The protein below binds the small molecule below.
Small molecule (SMILES): Nc1ncnc2c1ncn2[C@@H]1O[C@H](CO[P](=O)(O)O[P](=O)(O)OC[C@H]2O[C@@H](O)[C@H](O)[C@@H]2O)[C@@H](O)[C@H]1O

Binding-site contacts:
Ligand atom O2' contacts residue TRP1264 of chain 1.C at 3.3 Å.
Ligand atom O5D contacts residue ARG1360 of chain 1.C at 3.3 Å (salt-bridge).
Ligand atom N3 contacts residue TRP1264 of chain 1.C at 3.4 Å.
Ligand atom O2D contacts residue ASP1330 of chain 1.C at 3.0 Å (salt-bridge).
Ligand atom O1A contacts residue MG1 of chain 1.Z at 2.2 Å.
Ligand atom N6 contacts residue PHE1372 of chain 1.C at 3.7 Å.
Ligand atom N1 contacts residue GLY1321 of chain 1.C at 3.1 Å (h-bond).
Ligand atom O4D contacts residue PHE1476 of chain 1.C at 3.4 Å.
Ligand atom O3D contacts residue ALA1328 of chain 1.C at 3.6 Å.
Ligand atom O2A contacts residue MG1 of chain 1.AA at 2.7 Å.
Ligand atom N9 contacts residue TRP1264 of chain 1.C at 3.5 Å.
Ligand atom O5D contacts residue GLY1370 of chain 1.C at 3.1 Å (h-bond).
Ligand atom O2A contacts residue PHE1372 of chain 1.C at 3.0 Å (h-bond).
Ligand atom O1B contacts residue ARG1360 of chain 1.C at 3.3 Å (salt-bridge).
Ligand atom O2B contacts residue MG1 of chain 1.Y at 2.2 Å.
Ligand atom O3A contacts residue GLY1371 of chain 1.C at 3.2 Å.
Ligand atom C2 contacts residue GLY1321 of chain 1.C at 3.5 Å.
Ligand atom PA contacts residue MG1 of chain 1.Y at 3.4 Å.
Ligand atom PA contacts residue GLY1371 of chain 1.C at 3.6 Å.
Ligand atom C2 contacts residue LEU1319 of chain 1.C at 3.5 Å (hydrophobic).
Ligand atom O2A contacts residue GLY1371 of chain 1.C at 3.5 Å.
Ligand atom O3D contacts residue ASP1330 of chain 1.C at 2.8 Å (salt-bridge).
Ligand atom PA contacts residue MG1 of chain 1.AA at 3.0 Å.
Ligand atom N6 contacts residue ASN1326 of chain 1.C at 2.8 Å (h-bond).
Ligand atom O3D contacts residue GLY1371 of chain 1.C at 2.9 Å (h-bond).
Ligand atom O1A contacts residue GLY1370 of chain 1.C at 3.6 Å (h-bond).
Ligand atom O3D contacts residue GLY1370 of chain 1.C at 3.2 Å.
Ligand atom O3A contacts residue PHE1372 of chain 1.C at 3.4 Å.
Ligand atom O1D contacts residue PHE1476 of chain 1.C at 3.3 Å.
Ligand atom C5 contacts residue TRP1264 of chain 1.C at 3.6 Å (hydrophobic).
Ligand atom O1A contacts residue MG1 of chain 1.Y at 2.2 Å.
Ligand atom O1B contacts residue PHE1372 of chain 1.C at 3.6 Å.
Ligand atom O5' contacts residue MG1 of chain 1.Z at 3.3 Å.
Ligand atom C6 contacts residue PHE1372 of chain 1.C at 3.6 Å (hydrophobic).
Ligand atom O5' contacts residue MG1 of chain 1.AA at 3.3 Å.
Ligand atom O1A contacts residue MG1 of chain 1.AA at 3.1 Å.
Ligand atom PB contacts residue MG1 of chain 1.Y at 3.5 Å.
Ligand atom O5D contacts residue GLY1371 of chain 1.C at 3.6 Å.
Ligand atom C4 contacts residue TRP1264 of chain 1.C at 3.3 Å (hydrophobic).
Ligand atom PA contacts residue MG1 of chain 1.Z at 3.3 Å.

Sequence of chain 1.C:
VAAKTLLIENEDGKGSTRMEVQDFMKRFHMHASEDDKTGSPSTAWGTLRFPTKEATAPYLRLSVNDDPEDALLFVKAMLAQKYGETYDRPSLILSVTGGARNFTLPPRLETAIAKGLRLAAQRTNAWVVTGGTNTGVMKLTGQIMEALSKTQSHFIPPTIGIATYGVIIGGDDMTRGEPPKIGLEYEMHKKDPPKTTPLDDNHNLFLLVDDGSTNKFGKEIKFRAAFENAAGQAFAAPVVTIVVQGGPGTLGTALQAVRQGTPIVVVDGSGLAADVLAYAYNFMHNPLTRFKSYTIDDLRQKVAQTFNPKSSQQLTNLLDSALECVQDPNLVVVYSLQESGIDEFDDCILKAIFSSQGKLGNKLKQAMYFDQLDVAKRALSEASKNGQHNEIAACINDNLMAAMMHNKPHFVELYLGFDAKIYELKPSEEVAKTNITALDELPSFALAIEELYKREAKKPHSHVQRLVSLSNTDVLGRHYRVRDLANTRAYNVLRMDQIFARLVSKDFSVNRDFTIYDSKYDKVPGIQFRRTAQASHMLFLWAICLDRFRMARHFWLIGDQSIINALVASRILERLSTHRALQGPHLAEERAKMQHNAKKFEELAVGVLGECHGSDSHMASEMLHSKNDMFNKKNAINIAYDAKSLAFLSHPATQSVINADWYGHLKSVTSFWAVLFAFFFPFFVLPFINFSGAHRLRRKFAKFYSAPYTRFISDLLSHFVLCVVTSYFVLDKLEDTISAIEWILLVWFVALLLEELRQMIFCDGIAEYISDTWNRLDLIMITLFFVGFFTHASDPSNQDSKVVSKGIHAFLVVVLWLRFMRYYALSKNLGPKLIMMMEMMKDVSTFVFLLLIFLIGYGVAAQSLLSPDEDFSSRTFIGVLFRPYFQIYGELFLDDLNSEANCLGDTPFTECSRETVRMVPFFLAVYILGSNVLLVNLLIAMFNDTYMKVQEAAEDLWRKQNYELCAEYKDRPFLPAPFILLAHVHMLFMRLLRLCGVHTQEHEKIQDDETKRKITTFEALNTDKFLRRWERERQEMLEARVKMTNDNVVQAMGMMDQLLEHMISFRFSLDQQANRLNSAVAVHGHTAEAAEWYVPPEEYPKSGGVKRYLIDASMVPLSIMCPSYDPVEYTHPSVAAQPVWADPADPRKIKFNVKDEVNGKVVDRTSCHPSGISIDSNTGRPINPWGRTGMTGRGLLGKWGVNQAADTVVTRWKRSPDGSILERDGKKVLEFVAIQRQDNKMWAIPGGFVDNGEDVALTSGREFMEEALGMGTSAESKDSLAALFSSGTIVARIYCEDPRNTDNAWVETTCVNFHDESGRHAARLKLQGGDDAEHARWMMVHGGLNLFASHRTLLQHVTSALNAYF